Binding-site contacts:
Ligand atom O contacts residue PHE10 of chain 1.A at 3.3 Å.
Ligand atom O contacts residue ASP68 of chain 1.A at 3.8 Å.
Ligand atom CA contacts residue GLN11 of chain 1.A at 3.4 Å.
Ligand atom N contacts residue M121 of chain 1.O at 1.3 Å.
Ligand atom OXT contacts residue TYR69 of chain 1.A at 3.3 Å.
Ligand atom O contacts residue GLN11 of chain 1.A at 2.8 Å (h-bond).
Ligand atom OG contacts residue GLU8 of chain 1.A at 3.0 Å (salt-bridge).
Ligand atom O contacts residue GLN11 of chain 1.A at 2.9 Å (h-bond).
Ligand atom CB contacts residue TYR69 of chain 1.A at 3.6 Å (hydrophobic).
Ligand atom C contacts residue LYS71 of chain 1.A at 3.7 Å.
Ligand atom OXT contacts residue ILE70 of chain 1.A at 2.8 Å (h-bond).
Ligand atom CD1 contacts residue PRO13 of chain 1.A at 3.7 Å (hydrophobic).
Ligand atom CB contacts residue GLU8 of chain 1.A at 3.7 Å.
Ligand atom CB contacts residue JZA1 of chain 1.E at 3.8 Å.
Ligand atom CG contacts residue JZA1 of chain 1.E at 3.4 Å.
Ligand atom O contacts residue LYS71 of chain 1.A at 3.6 Å (salt-bridge).
Ligand atom CB contacts residue M121 of chain 1.O at 3.5 Å.
Ligand atom O contacts residue PRO13 of chain 1.A at 3.1 Å.
Ligand atom N contacts residue ASP68 of chain 1.A at 3.0 Å (salt-bridge).
Ligand atom CD1 contacts residue JZA1 of chain 1.E at 3.5 Å.
Ligand atom CD2 contacts residue PRO13 of chain 1.A at 3.5 Å (hydrophobic).
Ligand atom C contacts residue ASP68 of chain 1.A at 3.7 Å.
Ligand atom CE contacts residue PRO13 of chain 1.A at 3.5 Å (hydrophobic).
Ligand atom CN contacts residue M121 of chain 1.O at 2.4 Å.
Ligand atom CC2 contacts residue PRO13 of chain 1.A at 3.8 Å (hydrophobic).
Ligand atom CB contacts residue PHE10 of chain 1.A at 3.8 Å (hydrophobic).
Ligand atom CA contacts residue M121 of chain 1.O at 2.5 Å.
Ligand atom OG contacts residue M121 of chain 1.O at 3.4 Å.
Ligand atom O contacts residue GLN11 of chain 1.A at 3.8 Å.
Ligand atom CA contacts residue ASP68 of chain 1.A at 3.4 Å.
Ligand atom O contacts residue SER14 of chain 1.A at 3.0 Å (h-bond).
Ligand atom O contacts residue JZA1 of chain 1.E at 3.3 Å (h-bond).
Ligand atom O contacts residue SER16 of chain 1.A at 3.0 Å (h-bond).
Ligand atom CA contacts residue PRO9 of chain 1.A at 3.8 Å (hydrophobic).
Ligand atom OXT contacts residue LYS71 of chain 1.A at 3.2 Å (salt-bridge).
Ligand atom N contacts residue GLN11 of chain 1.A at 3.0 Å (h-bond).
Ligand atom CB contacts residue PRO9 of chain 1.A at 3.5 Å (hydrophobic).
Ligand atom C contacts residue GLN11 of chain 1.A at 3.7 Å.
Ligand atom C contacts residue M121 of chain 1.O at 3.5 Å.
Ligand atom N contacts residue PRO9 of chain 1.A at 3.0 Å (h-bond).

Sequence of chain 1.A:
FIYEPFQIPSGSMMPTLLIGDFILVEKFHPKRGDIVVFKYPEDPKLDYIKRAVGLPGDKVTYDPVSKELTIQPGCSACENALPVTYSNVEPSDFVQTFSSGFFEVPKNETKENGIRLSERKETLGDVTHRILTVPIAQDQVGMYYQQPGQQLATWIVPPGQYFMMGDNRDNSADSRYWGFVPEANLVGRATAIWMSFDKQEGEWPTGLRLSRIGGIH

A protein and the small-molecule ligand that binds it are described below.
Small molecule (SMILES): CN[C@H](CO)C(=O)N[C@H](C)C(=O)NCC(=O)N(C)[C@@H]1C(=O)N[C@@H](C)C(=O)N[C@H](C(=O)O)Cc2ccc(O)c(c2)-c2cc1ccc2O